This small molecule binds to this protein.
Small molecule (SMILES): CC(=O)N[C@H]1[C@H](O[C@H]2[C@H](O)[C@@H](NC(C)=O)CO[C@@H]2CO)O[C@H](CO)[C@@H](O[C@@H]2O[C@H](CO[C@H]3O[C@H](CO[C@H]4O[C@H](CO)[C@@H](O)[C@H](O)[C@@H]4O)[C@@H](O)[C@H](O[C@H]4O[C@H](CO)[C@@H](O)[C@H](O)[C@@H]4O)[C@@H]3O)[C@@H](O)[C@H](O[C@H]3O[C@H](CO)[C@@H](O)[C@H](O)[C@@H]3O)[C@@H]2O)[C@@H]1O

Sequence of chain 1.C:
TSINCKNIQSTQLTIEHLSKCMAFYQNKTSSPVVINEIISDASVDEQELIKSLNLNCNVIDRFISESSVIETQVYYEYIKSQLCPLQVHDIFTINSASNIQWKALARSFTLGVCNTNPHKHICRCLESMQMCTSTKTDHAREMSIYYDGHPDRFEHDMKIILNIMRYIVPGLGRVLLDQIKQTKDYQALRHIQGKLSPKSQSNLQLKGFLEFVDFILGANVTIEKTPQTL

Binding-site contacts:
Ligand atom N2 contacts residue TYR27 of chain 1.C at 3.0 Å (h-bond).
Ligand atom C5 contacts residue ASN29 of chain 1.C at 3.7 Å.
Ligand atom C1 contacts residue ASN29 of chain 1.C at 1.4 Å.
Ligand atom O6 contacts residue HIS193 of chain 1.C at 3.8 Å.
Ligand atom C5 contacts residue HIS193 of chain 1.C at 4.1 Å.
Ligand atom N2 contacts residue ASN29 of chain 1.C at 2.9 Å (h-bond).
Ligand atom C5 contacts residue TYR27 of chain 1.C at 4.2 Å (hydrophobic).
Ligand atom O3 contacts residue TYR27 of chain 1.C at 4.0 Å.
Ligand atom C6 contacts residue GLU18 of chain 1.C at 3.9 Å.
Ligand atom C3 contacts residue LYS197 of chain 1.C at 4.2 Å.
Ligand atom C6 contacts residue HIS193 of chain 1.C at 3.5 Å.
Ligand atom O7 contacts residue GLN28 of chain 1.C at 4.1 Å.
Ligand atom O3 contacts residue ARG192 of chain 1.C at 3.7 Å.
Ligand atom C8 contacts residue ASN29 of chain 1.C at 4.2 Å.
Ligand atom C8 contacts residue GLY196 of chain 1.C at 3.5 Å.
Ligand atom C3 contacts residue ASN29 of chain 1.C at 3.8 Å.
Ligand atom C8 contacts residue LYS197 of chain 1.C at 3.9 Å.
Ligand atom O4 contacts residue HIS193 of chain 1.C at 2.7 Å (h-bond).
Ligand atom C3 contacts residue GLY196 of chain 1.C at 4.0 Å.
Ligand atom O4 contacts residue TYR27 of chain 1.C at 3.1 Å (h-bond).
Ligand atom O6 contacts residue GLU18 of chain 1.C at 3.1 Å (salt-bridge).
Ligand atom O3 contacts residue GLY196 of chain 1.C at 3.2 Å.
Ligand atom C7 contacts residue ASN29 of chain 1.C at 3.8 Å.
Ligand atom O3 contacts residue LYS197 of chain 1.C at 3.1 Å (salt-bridge).
Ligand atom O5 contacts residue ASN29 of chain 1.C at 2.4 Å (h-bond).
Ligand atom C4 contacts residue HIS193 of chain 1.C at 3.5 Å.
Ligand atom O2 contacts residue TYR27 of chain 1.C at 3.7 Å.
Ligand atom C2 contacts residue ASN29 of chain 1.C at 2.5 Å.
Ligand atom C4 contacts residue LYS197 of chain 1.C at 3.9 Å.
Ligand atom O2 contacts residue LYS197 of chain 1.C at 3.4 Å (salt-bridge).
Ligand atom O4 contacts residue ARG192 of chain 1.C at 3.6 Å.
Ligand atom C4 contacts residue TYR27 of chain 1.C at 4.0 Å (hydrophobic).
Ligand atom C2 contacts residue TYR27 of chain 1.C at 3.6 Å (hydrophobic).
Ligand atom C7 contacts residue TYR27 of chain 1.C at 3.2 Å (hydrophobic).
Ligand atom O7 contacts residue TYR27 of chain 1.C at 2.2 Å (h-bond).
Ligand atom O6 contacts residue LYS201 of chain 1.C at 4.0 Å.
Ligand atom C3 contacts residue TYR27 of chain 1.C at 3.7 Å (hydrophobic).
Ligand atom O7 contacts residue LYS197 of chain 1.C at 4.0 Å.
Ligand atom C1 contacts residue TYR27 of chain 1.C at 3.2 Å (hydrophobic).
Ligand atom O3 contacts residue HIS193 of chain 1.C at 3.4 Å (h-bond).